Sequence of chain 1.C:
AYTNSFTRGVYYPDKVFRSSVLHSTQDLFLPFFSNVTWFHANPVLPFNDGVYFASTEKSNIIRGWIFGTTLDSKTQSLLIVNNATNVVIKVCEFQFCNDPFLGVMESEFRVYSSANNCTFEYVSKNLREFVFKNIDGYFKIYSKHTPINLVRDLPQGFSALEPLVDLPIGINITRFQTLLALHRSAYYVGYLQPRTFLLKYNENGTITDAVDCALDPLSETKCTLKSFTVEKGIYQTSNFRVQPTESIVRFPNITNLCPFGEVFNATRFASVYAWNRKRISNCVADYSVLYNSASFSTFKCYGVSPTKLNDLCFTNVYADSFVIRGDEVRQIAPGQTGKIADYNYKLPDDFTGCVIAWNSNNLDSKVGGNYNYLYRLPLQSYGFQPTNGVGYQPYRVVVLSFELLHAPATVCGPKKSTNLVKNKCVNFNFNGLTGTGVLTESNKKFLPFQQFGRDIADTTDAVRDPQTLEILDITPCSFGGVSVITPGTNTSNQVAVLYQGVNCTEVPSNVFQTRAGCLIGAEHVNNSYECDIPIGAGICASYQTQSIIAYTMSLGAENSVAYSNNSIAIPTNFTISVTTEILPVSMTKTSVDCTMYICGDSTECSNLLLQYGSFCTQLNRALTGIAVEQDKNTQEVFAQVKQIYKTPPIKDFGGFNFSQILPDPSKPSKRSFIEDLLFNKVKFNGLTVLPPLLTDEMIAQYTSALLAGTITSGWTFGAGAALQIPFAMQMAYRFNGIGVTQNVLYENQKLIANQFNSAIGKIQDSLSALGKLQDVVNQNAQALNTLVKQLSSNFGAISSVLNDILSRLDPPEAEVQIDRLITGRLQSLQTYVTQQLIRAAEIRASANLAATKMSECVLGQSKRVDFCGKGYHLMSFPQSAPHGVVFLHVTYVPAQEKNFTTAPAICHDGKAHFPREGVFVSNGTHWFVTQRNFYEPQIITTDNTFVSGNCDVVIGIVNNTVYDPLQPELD

Binding-site contacts:
Ligand atom C7 contacts residue ASN331 of chain 1.C at 3.7 Å.
Ligand atom N2 contacts residue GLN580 of chain 1.C at 3.2 Å (h-bond).
Ligand atom C7 contacts residue GLN580 of chain 1.C at 3.3 Å.
Ligand atom C8 contacts residue LEU582 of chain 1.C at 4.2 Å (hydrophobic).
Ligand atom C5 contacts residue ASN331 of chain 1.C at 3.9 Å.
Ligand atom C2 contacts residue GLN580 of chain 1.C at 4.2 Å.
Ligand atom O7 contacts residue GLN580 of chain 1.C at 4.2 Å.
Ligand atom C4 contacts residue ASN331 of chain 1.C at 4.4 Å.
Ligand atom C3 contacts residue GLN580 of chain 1.C at 4.1 Å.
Ligand atom N2 contacts residue ASN331 of chain 1.C at 2.5 Å (h-bond).
Ligand atom C1 contacts residue ASN331 of chain 1.C at 1.5 Å.
Ligand atom C2 contacts residue ASN331 of chain 1.C at 2.4 Å.
Ligand atom C8 contacts residue GLN580 of chain 1.C at 3.0 Å.
Ligand atom C3 contacts residue ASN331 of chain 1.C at 3.7 Å.
Ligand atom C8 contacts residue ASN331 of chain 1.C at 4.2 Å.
Ligand atom O3 contacts residue GLN580 of chain 1.C at 4.1 Å.
Ligand atom O5 contacts residue ASN331 of chain 1.C at 2.7 Å (h-bond).
Ligand atom C8 contacts residue PRO579 of chain 1.C at 4.0 Å (hydrophobic).
Ligand atom O7 contacts residue ASN331 of chain 1.C at 4.4 Å.

The protein below binds the small molecule below.
Small molecule (SMILES): CC(=O)N[C@H]1[C@H](O[C@H]2[C@H](O)[C@@H](NC(C)=O)CO[C@@H]2CO)O[C@H](CO)[C@@H](O)[C@@H]1O